Sequence of chain 1.A:
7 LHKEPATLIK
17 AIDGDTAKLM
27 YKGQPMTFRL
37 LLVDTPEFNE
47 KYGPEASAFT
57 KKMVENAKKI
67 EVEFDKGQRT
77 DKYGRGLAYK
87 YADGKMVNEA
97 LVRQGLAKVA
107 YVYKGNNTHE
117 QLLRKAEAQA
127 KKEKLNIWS

Binding-site contacts:
Ligand atom C4' contacts residue ARG81 of chain 1.A at 3.9 Å.
Ligand atom O5' contacts residue ARG35 of chain 1.A at 3.6 Å.
Ligand atom C2' contacts residue TYR109 of chain 1.A at 3.5 Å (hydrophobic).
Ligand atom C5M contacts residue ARG35 of chain 1.A at 3.7 Å.
Ligand atom C5M contacts residue TYR107 of chain 1.A at 3.7 Å (hydrophobic).
Ligand atom C2 contacts residue ASP77 of chain 1.A at 4.0 Å.
Ligand atom O4' contacts residue ARG81 of chain 1.A at 3.1 Å (salt-bridge).
Ligand atom N3 contacts residue TYR109 of chain 1.A at 3.5 Å.
Ligand atom C5M contacts residue LEU36 of chain 1.A at 3.9 Å (hydrophobic).
Ligand atom C5' contacts residue TYR107 of chain 1.A at 3.7 Å (hydrophobic).
Ligand atom C5 contacts residue LEU83 of chain 1.A at 3.9 Å (hydrophobic).
Ligand atom P2 contacts residue ARG81 of chain 1.A at 4.0 Å.
Ligand atom C4 contacts residue TYR109 of chain 1.A at 3.6 Å (hydrophobic).
Ligand atom O4P contacts residue ARG35 of chain 1.A at 2.9 Å (salt-bridge).
Ligand atom P2 contacts residue ARG35 of chain 1.A at 3.6 Å.
Ligand atom O4P contacts residue ASP40 of chain 1.A at 3.3 Å (salt-bridge).
Ligand atom O2 contacts residue TYR109 of chain 1.A at 3.9 Å.
Ligand atom O3P contacts residue LYS78 of chain 1.A at 2.7 Å (salt-bridge).
Ligand atom O5' contacts residue ARG81 of chain 1.A at 3.0 Å (salt-bridge).
Ligand atom C3' contacts residue TYR107 of chain 1.A at 3.9 Å (hydrophobic).
Ligand atom C2' contacts residue TYR107 of chain 1.A at 3.8 Å (hydrophobic).
Ligand atom O4 contacts residue LEU37 of chain 1.A at 3.8 Å.
Ligand atom O5P contacts residue ARG35 of chain 1.A at 2.9 Å (salt-bridge).
Ligand atom P1 contacts residue LYS78 of chain 1.A at 3.7 Å.
Ligand atom P1 contacts residue TYR79 of chain 1.A at 3.6 Å.
Ligand atom O3' contacts residue LYS78 of chain 1.A at 3.6 Å (salt-bridge).
Ligand atom O3P contacts residue TYR79 of chain 1.A at 3.5 Å (h-bond).
Ligand atom O2P contacts residue TYR79 of chain 1.A at 2.6 Å (h-bond).
Ligand atom C4 contacts residue LEU83 of chain 1.A at 3.6 Å (hydrophobic).
Ligand atom O2 contacts residue ASP77 of chain 1.A at 3.8 Å.
Ligand atom C6 contacts residue ARG81 of chain 1.A at 4.0 Å.
Ligand atom O4P contacts residue CA1 of chain 1.C at 3.1 Å.
Ligand atom O4 contacts residue LEU83 of chain 1.A at 3.6 Å.
Ligand atom O5P contacts residue ARG81 of chain 1.A at 2.8 Å (salt-bridge).
Ligand atom C2 contacts residue TYR109 of chain 1.A at 3.9 Å (hydrophobic).
Ligand atom O4 contacts residue TYR109 of chain 1.A at 3.9 Å.
Ligand atom P2 contacts residue CA1 of chain 1.C at 4.0 Å.
Ligand atom N3 contacts residue LEU83 of chain 1.A at 3.7 Å.
Ligand atom C5 contacts residue TYR107 of chain 1.A at 4.1 Å (hydrophobic).
Ligand atom C5' contacts residue ARG81 of chain 1.A at 4.0 Å.

A protein and the small-molecule ligand that binds it are described below.
Small molecule (SMILES): Cc1cn([C@H]2C[C@H](OP(=O)(O)O)[C@@H](COP(=O)(O)O)O2)c(=O)[nH]c1=O